Sequence of chain 1.B:
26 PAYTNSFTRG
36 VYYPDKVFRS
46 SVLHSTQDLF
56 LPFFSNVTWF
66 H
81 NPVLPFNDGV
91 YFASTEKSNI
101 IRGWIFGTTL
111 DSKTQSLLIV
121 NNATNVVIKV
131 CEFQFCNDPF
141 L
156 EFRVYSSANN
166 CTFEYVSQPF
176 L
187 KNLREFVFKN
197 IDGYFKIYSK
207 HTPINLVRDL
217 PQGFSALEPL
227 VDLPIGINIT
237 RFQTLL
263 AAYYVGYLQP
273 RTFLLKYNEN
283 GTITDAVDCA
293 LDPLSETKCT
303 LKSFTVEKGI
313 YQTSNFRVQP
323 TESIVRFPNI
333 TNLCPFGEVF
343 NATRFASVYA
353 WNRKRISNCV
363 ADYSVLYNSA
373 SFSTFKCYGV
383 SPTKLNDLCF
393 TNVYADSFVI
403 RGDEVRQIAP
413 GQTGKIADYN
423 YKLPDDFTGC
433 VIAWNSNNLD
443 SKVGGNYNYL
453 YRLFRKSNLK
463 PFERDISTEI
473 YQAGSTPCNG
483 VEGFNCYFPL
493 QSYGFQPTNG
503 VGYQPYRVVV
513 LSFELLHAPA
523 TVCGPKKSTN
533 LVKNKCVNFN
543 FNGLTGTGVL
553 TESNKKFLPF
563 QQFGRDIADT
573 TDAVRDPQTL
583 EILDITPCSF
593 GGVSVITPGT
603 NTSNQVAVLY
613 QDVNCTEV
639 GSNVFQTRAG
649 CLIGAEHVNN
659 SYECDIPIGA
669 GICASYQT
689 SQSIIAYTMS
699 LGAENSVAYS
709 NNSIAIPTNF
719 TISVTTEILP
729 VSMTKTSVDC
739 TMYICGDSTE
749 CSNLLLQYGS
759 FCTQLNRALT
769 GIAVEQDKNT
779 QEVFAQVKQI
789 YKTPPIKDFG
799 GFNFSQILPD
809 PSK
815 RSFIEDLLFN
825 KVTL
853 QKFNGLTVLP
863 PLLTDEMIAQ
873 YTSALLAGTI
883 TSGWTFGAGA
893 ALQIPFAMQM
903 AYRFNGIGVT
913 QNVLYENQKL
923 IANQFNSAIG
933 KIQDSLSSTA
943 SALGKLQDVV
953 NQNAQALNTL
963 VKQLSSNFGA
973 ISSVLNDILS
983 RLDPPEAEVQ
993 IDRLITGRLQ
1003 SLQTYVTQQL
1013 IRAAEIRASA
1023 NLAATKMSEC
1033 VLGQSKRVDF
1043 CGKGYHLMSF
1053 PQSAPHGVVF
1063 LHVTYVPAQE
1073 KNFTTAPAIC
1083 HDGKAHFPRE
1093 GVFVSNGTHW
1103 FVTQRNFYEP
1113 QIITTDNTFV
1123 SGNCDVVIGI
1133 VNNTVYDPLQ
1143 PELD

Binding-site contacts:
Ligand atom C2 contacts residue ASN282 of chain 1.C at 2.5 Å.
Ligand atom C5 contacts residue ASN282 of chain 1.C at 3.7 Å.
Ligand atom C1 contacts residue ASN282 of chain 1.C at 1.4 Å.
Ligand atom C4 contacts residue ASN282 of chain 1.C at 4.2 Å.
Ligand atom C7 contacts residue ASN282 of chain 1.C at 3.4 Å.
Ligand atom O5 contacts residue GLU281 of chain 1.C at 4.3 Å.
Ligand atom C6 contacts residue LYS558 of chain 1.B at 3.4 Å.
Ligand atom C1 contacts residue GLU281 of chain 1.C at 3.4 Å.
Ligand atom C8 contacts residue ASN282 of chain 1.C at 3.5 Å.
Ligand atom O7 contacts residue ASN282 of chain 1.C at 4.3 Å.
Ligand atom C3 contacts residue ASN282 of chain 1.C at 3.8 Å.
Ligand atom C5 contacts residue LYS558 of chain 1.B at 4.3 Å.
Ligand atom O5 contacts residue LYS558 of chain 1.B at 3.8 Å.
Ligand atom N2 contacts residue GLU281 of chain 1.C at 4.4 Å.
Ligand atom N2 contacts residue ASN282 of chain 1.C at 2.9 Å (h-bond).
Ligand atom C6 contacts residue ASN282 of chain 1.C at 4.3 Å.
Ligand atom O5 contacts residue ASN282 of chain 1.C at 2.4 Å (h-bond).

This small molecule binds to this protein.
Small molecule (SMILES): CC(=O)N[C@@H]1[C@@H](O)[C@H](O)[C@@H](CO)O[C@H]1O

Sequence of chain 1.C:
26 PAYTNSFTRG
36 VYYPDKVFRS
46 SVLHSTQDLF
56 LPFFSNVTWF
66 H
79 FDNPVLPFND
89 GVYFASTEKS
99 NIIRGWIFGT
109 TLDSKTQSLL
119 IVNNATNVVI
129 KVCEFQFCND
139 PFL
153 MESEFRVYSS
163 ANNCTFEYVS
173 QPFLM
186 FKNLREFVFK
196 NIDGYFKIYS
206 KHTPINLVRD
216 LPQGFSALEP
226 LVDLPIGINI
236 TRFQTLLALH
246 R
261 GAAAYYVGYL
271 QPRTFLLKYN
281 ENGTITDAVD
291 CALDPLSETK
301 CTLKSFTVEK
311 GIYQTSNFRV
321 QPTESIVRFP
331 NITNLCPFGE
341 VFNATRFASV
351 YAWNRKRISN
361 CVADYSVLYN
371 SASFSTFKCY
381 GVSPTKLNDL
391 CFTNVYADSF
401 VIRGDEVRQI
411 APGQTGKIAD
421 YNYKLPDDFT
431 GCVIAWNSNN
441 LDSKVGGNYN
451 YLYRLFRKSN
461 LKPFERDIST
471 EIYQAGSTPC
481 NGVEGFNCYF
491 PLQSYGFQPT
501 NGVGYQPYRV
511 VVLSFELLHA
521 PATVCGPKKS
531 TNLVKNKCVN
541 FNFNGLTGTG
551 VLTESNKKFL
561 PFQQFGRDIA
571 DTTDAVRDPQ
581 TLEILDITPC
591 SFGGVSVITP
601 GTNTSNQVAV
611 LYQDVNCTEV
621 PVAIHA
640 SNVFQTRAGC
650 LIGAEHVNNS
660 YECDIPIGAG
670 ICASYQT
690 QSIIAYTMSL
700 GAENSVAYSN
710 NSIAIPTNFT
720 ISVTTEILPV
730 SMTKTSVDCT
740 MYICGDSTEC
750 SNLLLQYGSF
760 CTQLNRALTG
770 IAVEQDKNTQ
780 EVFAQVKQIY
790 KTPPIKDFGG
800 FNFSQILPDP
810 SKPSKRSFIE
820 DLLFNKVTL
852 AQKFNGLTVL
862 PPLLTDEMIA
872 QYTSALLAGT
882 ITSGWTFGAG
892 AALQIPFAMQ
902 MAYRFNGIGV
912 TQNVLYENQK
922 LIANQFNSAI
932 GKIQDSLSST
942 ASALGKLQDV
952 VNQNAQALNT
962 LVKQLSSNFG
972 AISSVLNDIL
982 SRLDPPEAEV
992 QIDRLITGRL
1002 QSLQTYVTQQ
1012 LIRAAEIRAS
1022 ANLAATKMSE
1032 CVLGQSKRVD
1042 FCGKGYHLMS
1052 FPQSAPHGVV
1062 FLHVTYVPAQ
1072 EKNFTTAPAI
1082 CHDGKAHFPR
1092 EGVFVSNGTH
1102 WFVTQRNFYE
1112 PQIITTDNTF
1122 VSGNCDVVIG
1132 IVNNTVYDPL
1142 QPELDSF